This protein binds this small molecule.
Small molecule (SMILES): O=C(O)/C=C\C=C/C(=O)O

Binding-site contacts:
Ligand atom C6 contacts residue ASN122 of chain 1.A at 3.9 Å.
Ligand atom O4 contacts residue GLY47 of chain 1.A at 4.0 Å.
Ligand atom O4 contacts residue LEU67 of chain 1.A at 3.6 Å.
Ligand atom O1 contacts residue TYR115 of chain 1.A at 4.2 Å.
Ligand atom O3 contacts residue ASN122 of chain 1.A at 3.2 Å.
Ligand atom C5 contacts residue LEU67 of chain 1.A at 3.6 Å (hydrophobic).
Ligand atom O4 contacts residue VAL17 of chain 1.A at 4.2 Å.
Ligand atom C2 contacts residue VAL17 of chain 1.A at 3.8 Å (hydrophobic).
Ligand atom O1 contacts residue ARG66 of chain 1.A at 3.6 Å.
Ligand atom O1 contacts residue SER19 of chain 1.A at 2.6 Å (h-bond).
Ligand atom O3 contacts residue PHE123 of chain 1.A at 2.9 Å (h-bond).
Ligand atom C3 contacts residue PRO116 of chain 1.A at 3.7 Å (hydrophobic).
Ligand atom C4 contacts residue PHE123 of chain 1.A at 3.6 Å (hydrophobic).
Ligand atom C5 contacts residue VAL17 of chain 1.A at 4.0 Å (hydrophobic).
Ligand atom C1 contacts residue VAL17 of chain 1.A at 3.9 Å (hydrophobic).
Ligand atom O2 contacts residue SER18 of chain 1.A at 3.7 Å.
Ligand atom C4 contacts residue ARG66 of chain 1.A at 4.3 Å.
Ligand atom O1 contacts residue VAL17 of chain 1.A at 3.6 Å.
Ligand atom O2 contacts residue SER19 of chain 1.A at 2.9 Å (h-bond).
Ligand atom O3 contacts residue PRO116 of chain 1.A at 3.8 Å.
Ligand atom C6 contacts residue THR48 of chain 1.A at 3.8 Å.
Ligand atom C5 contacts residue THR48 of chain 1.A at 3.8 Å.
Ligand atom C3 contacts residue VAL17 of chain 1.A at 3.8 Å (hydrophobic).
Ligand atom O4 contacts residue ASN122 of chain 1.A at 4.1 Å.
Ligand atom C1 contacts residue SER19 of chain 1.A at 3.3 Å.
Ligand atom C5 contacts residue ARG66 of chain 1.A at 4.1 Å.
Ligand atom C6 contacts residue VAL17 of chain 1.A at 4.2 Å (hydrophobic).
Ligand atom O3 contacts residue LEU67 of chain 1.A at 4.2 Å.
Ligand atom C2 contacts residue TYR115 of chain 1.A at 4.1 Å (hydrophobic).
Ligand atom C5 contacts residue PHE123 of chain 1.A at 3.8 Å (hydrophobic).
Ligand atom C3 contacts residue PHE123 of chain 1.A at 3.9 Å (hydrophobic).
Ligand atom C6 contacts residue PHE123 of chain 1.A at 3.5 Å (hydrophobic).
Ligand atom C2 contacts residue PRO116 of chain 1.A at 4.0 Å (hydrophobic).
Ligand atom O2 contacts residue TYR115 of chain 1.A at 3.9 Å.
Ligand atom C4 contacts residue VAL17 of chain 1.A at 3.9 Å (hydrophobic).
Ligand atom O4 contacts residue THR48 of chain 1.A at 2.9 Å (h-bond).
Ligand atom C1 contacts residue TYR115 of chain 1.A at 3.9 Å (hydrophobic).
Ligand atom O2 contacts residue ILE147 of chain 1.A at 4.0 Å.
Ligand atom C6 contacts residue LEU67 of chain 1.A at 3.6 Å (hydrophobic).
Ligand atom C1 contacts residue SER18 of chain 1.A at 4.2 Å.

Sequence of chain 1.A:
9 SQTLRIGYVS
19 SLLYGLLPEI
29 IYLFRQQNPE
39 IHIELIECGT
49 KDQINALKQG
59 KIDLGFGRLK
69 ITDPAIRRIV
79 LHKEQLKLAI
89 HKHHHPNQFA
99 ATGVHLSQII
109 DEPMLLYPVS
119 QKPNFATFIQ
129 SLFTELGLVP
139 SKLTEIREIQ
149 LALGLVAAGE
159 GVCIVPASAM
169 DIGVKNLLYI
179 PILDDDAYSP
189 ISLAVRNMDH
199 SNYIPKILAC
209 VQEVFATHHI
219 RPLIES